Sequence of chain 1.A:
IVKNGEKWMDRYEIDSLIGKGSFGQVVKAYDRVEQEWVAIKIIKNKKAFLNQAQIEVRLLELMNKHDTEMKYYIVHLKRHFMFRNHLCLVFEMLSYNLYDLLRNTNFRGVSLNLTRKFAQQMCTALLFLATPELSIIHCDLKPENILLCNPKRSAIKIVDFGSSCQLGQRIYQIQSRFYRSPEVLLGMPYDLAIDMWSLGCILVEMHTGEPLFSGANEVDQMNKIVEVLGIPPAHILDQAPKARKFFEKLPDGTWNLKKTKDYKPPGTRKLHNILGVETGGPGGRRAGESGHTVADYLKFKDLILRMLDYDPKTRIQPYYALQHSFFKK

Binding-site contacts:
Ligand atom C4 contacts residue ILE39 of chain 1.A at 3.6 Å (hydrophobic).
Ligand atom N1 contacts residue ASP181 of chain 1.A at 4.1 Å.
Ligand atom C1 contacts residue MET114 of chain 1.A at 4.0 Å (hydrophobic).
Ligand atom C15 contacts residue PHE112 of chain 1.A at 3.6 Å (hydrophobic).
Ligand atom C9 contacts residue ALA60 of chain 1.A at 3.6 Å (hydrophobic).
Ligand atom C4 contacts residue LEU168 of chain 1.A at 4.1 Å (hydrophobic).
Ligand atom C1 contacts residue ILE39 of chain 1.A at 3.9 Å (hydrophobic).
Ligand atom C9 contacts residue GLU113 of chain 1.A at 3.6 Å.
Ligand atom C1 contacts residue LEU115 of chain 1.A at 3.2 Å (hydrophobic).
Ligand atom C13 contacts residue ASP181 of chain 1.A at 4.1 Å.
Ligand atom N2 contacts residue LYS62 of chain 1.A at 3.0 Å (salt-bridge).
Ligand atom C5 contacts residue LEU168 of chain 1.A at 3.8 Å (hydrophobic).
Ligand atom C14 contacts residue GLU77 of chain 1.A at 3.7 Å.
Ligand atom C6 contacts residue VAL47 of chain 1.A at 4.0 Å (hydrophobic).
Ligand atom C2 contacts residue LEU168 of chain 1.A at 3.9 Å (hydrophobic).
Ligand atom C14 contacts residue VAL180 of chain 1.A at 4.1 Å (hydrophobic).
Ligand atom C13 contacts residue LYS62 of chain 1.A at 3.5 Å.
Ligand atom C9 contacts residue PHE112 of chain 1.A at 4.0 Å (hydrophobic).
Ligand atom O1 contacts residue ALA60 of chain 1.A at 3.8 Å.
Ligand atom C11 contacts residue VAL180 of chain 1.A at 4.0 Å (hydrophobic).
Ligand atom C14 contacts residue PHE112 of chain 1.A at 3.8 Å (hydrophobic).
Ligand atom C15 contacts residue VAL180 of chain 1.A at 3.8 Å (hydrophobic).
Ligand atom N3 contacts residue ASP181 of chain 1.A at 3.3 Å (salt-bridge).
Ligand atom N2 contacts residue GLU77 of chain 1.A at 3.7 Å.
Ligand atom C2 contacts residue LEU115 of chain 1.A at 4.1 Å (hydrophobic).
Ligand atom C14 contacts residue ASP181 of chain 1.A at 3.4 Å.
Ligand atom N3 contacts residue PHE112 of chain 1.A at 3.3 Å.
Ligand atom C8 contacts residue VAL96 of chain 1.A at 4.0 Å (hydrophobic).
Ligand atom O1 contacts residue LEU115 of chain 1.A at 3.2 Å (h-bond).
Ligand atom N2 contacts residue ASP181 of chain 1.A at 3.3 Å.
Ligand atom C14 contacts residue LYS62 of chain 1.A at 3.9 Å.
Ligand atom C1 contacts residue SER116 of chain 1.A at 3.9 Å.
Ligand atom N1 contacts residue PHE44 of chain 1.A at 3.4 Å.
Ligand atom C10 contacts residue ALA60 of chain 1.A at 3.7 Å (hydrophobic).
Ligand atom C3 contacts residue LEU168 of chain 1.A at 3.7 Å (hydrophobic).
Ligand atom C8 contacts residue PHE112 of chain 1.A at 3.9 Å (hydrophobic).
Ligand atom C2 contacts residue ILE39 of chain 1.A at 3.9 Å (hydrophobic).
Ligand atom N3 contacts residue GLU77 of chain 1.A at 2.8 Å (salt-bridge).
Ligand atom N1 contacts residue LYS62 of chain 1.A at 3.3 Å (salt-bridge).
Ligand atom N3 contacts residue LYS62 of chain 1.A at 4.1 Å.

A small-molecule ligand and the protein it binds are described below.
Small molecule (SMILES): Cc1oc2ccc(-c3cc(N)nc(N)c3)cc2c1C